Sequence of chain 1.A:
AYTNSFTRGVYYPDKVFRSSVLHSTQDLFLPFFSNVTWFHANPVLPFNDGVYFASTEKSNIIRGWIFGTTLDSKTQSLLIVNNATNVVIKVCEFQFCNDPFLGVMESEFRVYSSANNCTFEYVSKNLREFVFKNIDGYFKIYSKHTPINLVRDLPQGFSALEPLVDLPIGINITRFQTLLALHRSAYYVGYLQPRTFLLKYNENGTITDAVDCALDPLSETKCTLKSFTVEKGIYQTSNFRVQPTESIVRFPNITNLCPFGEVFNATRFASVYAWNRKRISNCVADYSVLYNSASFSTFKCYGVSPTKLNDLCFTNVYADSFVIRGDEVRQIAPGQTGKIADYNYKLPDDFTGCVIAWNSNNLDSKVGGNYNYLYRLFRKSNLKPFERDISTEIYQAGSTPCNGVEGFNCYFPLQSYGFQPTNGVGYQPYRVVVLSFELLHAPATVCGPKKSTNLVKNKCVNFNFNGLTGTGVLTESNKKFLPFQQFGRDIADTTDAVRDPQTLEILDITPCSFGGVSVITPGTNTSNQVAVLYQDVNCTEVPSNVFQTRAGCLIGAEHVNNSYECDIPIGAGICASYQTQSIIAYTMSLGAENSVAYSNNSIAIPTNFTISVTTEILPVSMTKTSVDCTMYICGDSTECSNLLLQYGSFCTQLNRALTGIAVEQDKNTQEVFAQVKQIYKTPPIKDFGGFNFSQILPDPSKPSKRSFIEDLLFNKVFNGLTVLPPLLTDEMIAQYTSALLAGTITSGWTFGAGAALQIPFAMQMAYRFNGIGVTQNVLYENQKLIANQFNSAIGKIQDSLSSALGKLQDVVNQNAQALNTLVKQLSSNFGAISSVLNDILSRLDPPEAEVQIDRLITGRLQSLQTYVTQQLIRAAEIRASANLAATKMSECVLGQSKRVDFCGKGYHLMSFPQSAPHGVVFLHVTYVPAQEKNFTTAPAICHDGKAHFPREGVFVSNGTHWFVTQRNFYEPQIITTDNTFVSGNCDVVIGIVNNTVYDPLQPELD

Binding-site contacts:
Ligand atom N2 contacts residue ASN657 of chain 1.A at 2.9 Å (h-bond).
Ligand atom C4 contacts residue ASN657 of chain 1.A at 4.2 Å.
Ligand atom C1 contacts residue ASN657 of chain 1.A at 1.4 Å.
Ligand atom O5 contacts residue ASN657 of chain 1.A at 2.4 Å (h-bond).
Ligand atom C7 contacts residue ASN657 of chain 1.A at 3.6 Å.
Ligand atom C5 contacts residue ASN657 of chain 1.A at 3.7 Å.
Ligand atom O7 contacts residue ASN657 of chain 1.A at 3.8 Å.
Ligand atom C3 contacts residue ASN657 of chain 1.A at 3.8 Å.
Ligand atom C2 contacts residue ASN657 of chain 1.A at 2.4 Å.
Ligand atom C8 contacts residue HIS655 of chain 1.A at 4.2 Å.

This small molecule binds to this protein.
Small molecule (SMILES): CC(=O)N[C@@H]1[C@@H](O)[C@H](O)[C@@H](CO)O[C@H]1O